Sequence of chain 52.D:
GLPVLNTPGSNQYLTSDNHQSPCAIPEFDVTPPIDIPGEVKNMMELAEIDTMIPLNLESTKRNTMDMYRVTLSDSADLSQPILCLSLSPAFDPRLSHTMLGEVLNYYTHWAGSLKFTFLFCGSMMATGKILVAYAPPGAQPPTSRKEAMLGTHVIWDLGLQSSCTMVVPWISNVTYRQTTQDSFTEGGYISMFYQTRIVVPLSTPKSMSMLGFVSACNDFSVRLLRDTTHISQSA

Sequence of chain 53.D:
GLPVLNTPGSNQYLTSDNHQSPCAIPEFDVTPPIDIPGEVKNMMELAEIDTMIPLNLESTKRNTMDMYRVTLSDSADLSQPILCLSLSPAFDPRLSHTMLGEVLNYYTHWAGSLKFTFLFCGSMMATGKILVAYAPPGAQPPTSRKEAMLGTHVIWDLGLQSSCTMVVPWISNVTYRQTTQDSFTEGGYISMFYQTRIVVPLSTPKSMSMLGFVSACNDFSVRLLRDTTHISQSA

Binding-site contacts:
Ligand atom N3 contacts residue ILE192 of chain 52.B at 3.8 Å.
Ligand atom C10 contacts residue TYR157 of chain 52.B at 3.6 Å (hydrophobic).
Ligand atom C4 contacts residue ALA24 of chain 52.D at 3.8 Å (hydrophobic).
Ligand atom C10 contacts residue VAL194 of chain 52.B at 3.7 Å (hydrophobic).
Ligand atom C26 contacts residue THR109 of chain 52.B at 3.7 Å.
Ligand atom C1 contacts residue ILE181 of chain 52.B at 3.4 Å (hydrophobic).
Ligand atom N4 contacts residue ILE192 of chain 52.B at 3.6 Å.
Ligand atom N4 contacts residue LEU239 of chain 52.B at 3.8 Å.
Ligand atom C4 contacts residue TYR157 of chain 52.B at 3.4 Å (hydrophobic).
Ligand atom C23 contacts residue PHE236 of chain 52.B at 3.5 Å (hydrophobic).
Ligand atom C1 contacts residue PRO179 of chain 52.B at 3.9 Å (hydrophobic).
Ligand atom O24 contacts residue PHE236 of chain 52.B at 3.7 Å.
Ligand atom C22 contacts residue TYR203 of chain 52.B at 3.5 Å (hydrophobic).
Ligand atom C11 contacts residue TYR157 of chain 52.B at 3.6 Å (hydrophobic).
Ligand atom C8 contacts residue ILE108 of chain 52.B at 3.8 Å (hydrophobic).
Ligand atom C3 contacts residue TYR157 of chain 52.B at 3.5 Å (hydrophobic).
Ligand atom C8 contacts residue PHE132 of chain 52.B at 3.4 Å (hydrophobic).
Ligand atom C19 contacts residue TYR110 of chain 52.B at 3.7 Å (hydrophobic).
Ligand atom C22 contacts residue PHE236 of chain 52.B at 3.9 Å (hydrophobic).
Ligand atom C23 contacts residue TYR110 of chain 52.B at 3.3 Å (hydrophobic).
Ligand atom C14 contacts residue PHE236 of chain 52.B at 3.9 Å (hydrophobic).
Ligand atom N6 contacts residue VAL194 of chain 52.B at 3.7 Å.
Ligand atom C20 contacts residue TYR110 of chain 52.B at 3.5 Å (hydrophobic).
Ligand atom C9 contacts residue TYR157 of chain 52.B at 3.8 Å (hydrophobic).
Ligand atom C12 contacts residue PHE236 of chain 52.B at 3.8 Å (hydrophobic).
Ligand atom O25 contacts residue TYR110 of chain 52.B at 3.0 Å.
Ligand atom C7 contacts residue PHE132 of chain 52.B at 3.6 Å (hydrophobic).
Ligand atom C19 contacts residue PHE236 of chain 52.B at 3.5 Å (hydrophobic).
Ligand atom C3 contacts residue ALA24 of chain 52.D at 3.7 Å (hydrophobic).
Ligand atom C14 contacts residue VAL197 of chain 52.B at 3.6 Å (hydrophobic).
Ligand atom C3 contacts residue PRO179 of chain 52.B at 3.7 Å (hydrophobic).
Ligand atom C27 contacts residue THR109 of chain 52.B at 3.5 Å.
Ligand atom O24 contacts residue TYR110 of chain 52.B at 3.9 Å.
Ligand atom C1 contacts residue ILE155 of chain 52.B at 3.7 Å (hydrophobic).
Ligand atom C20 contacts residue PHE236 of chain 52.B at 3.2 Å (hydrophobic).
Ligand atom C9 contacts residue ILE108 of chain 52.B at 3.5 Å (hydrophobic).
Ligand atom C13 contacts residue VAL197 of chain 52.B at 3.6 Å (hydrophobic).
Ligand atom C21 contacts residue TYR203 of chain 52.B at 3.8 Å (hydrophobic).
Ligand atom C21 contacts residue PHE236 of chain 52.B at 3.4 Å (hydrophobic).
Ligand atom C11 contacts residue VAL194 of chain 52.B at 3.7 Å (hydrophobic).

Sequence of chain 52.B:
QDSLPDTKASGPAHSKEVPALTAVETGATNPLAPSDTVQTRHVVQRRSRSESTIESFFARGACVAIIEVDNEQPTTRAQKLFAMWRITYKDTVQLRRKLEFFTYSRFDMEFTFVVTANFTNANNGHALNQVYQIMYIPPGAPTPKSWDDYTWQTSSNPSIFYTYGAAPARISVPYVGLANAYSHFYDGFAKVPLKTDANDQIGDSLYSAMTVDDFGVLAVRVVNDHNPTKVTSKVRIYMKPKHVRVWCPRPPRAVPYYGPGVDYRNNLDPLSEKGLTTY

A protein and the small-molecule ligand that binds it are described below.
Small molecule (SMILES): CCOC(=O)c1ccc(OCCCCC2CCN(c3ccc(C)nn3)CC2)cc1